Sequence of chain 49.A:
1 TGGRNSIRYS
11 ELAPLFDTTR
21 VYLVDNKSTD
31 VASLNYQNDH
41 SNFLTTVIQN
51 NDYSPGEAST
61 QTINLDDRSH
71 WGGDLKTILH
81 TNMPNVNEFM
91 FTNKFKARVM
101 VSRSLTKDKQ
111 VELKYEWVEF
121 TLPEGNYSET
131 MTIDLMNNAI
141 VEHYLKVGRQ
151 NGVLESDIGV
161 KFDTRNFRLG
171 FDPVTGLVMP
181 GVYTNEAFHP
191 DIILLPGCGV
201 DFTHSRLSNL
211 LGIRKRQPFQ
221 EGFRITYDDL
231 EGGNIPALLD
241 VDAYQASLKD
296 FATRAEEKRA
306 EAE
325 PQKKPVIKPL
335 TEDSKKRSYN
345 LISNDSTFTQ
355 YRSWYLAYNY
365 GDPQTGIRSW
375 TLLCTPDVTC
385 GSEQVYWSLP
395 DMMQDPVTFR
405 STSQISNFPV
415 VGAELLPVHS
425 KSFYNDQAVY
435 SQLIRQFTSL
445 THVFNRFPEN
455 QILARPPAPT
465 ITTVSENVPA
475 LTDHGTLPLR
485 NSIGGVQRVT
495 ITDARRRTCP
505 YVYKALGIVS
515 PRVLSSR

The protein below binds the small molecule below.
Small molecule (SMILES): CCCCCCCCCCCC[N+](C)(C)CCCS(=O)(=O)O

Binding-site contacts:
Ligand atom C15 contacts residue TRP117 of chain 49.A at 4.2 Å (hydrophobic).
Ligand atom N1 contacts residue ARG224 of chain 49.A at 4.2 Å.
Ligand atom C3 contacts residue ARG98 of chain 49.A at 3.2 Å.
Ligand atom O3S contacts residue THR226 of chain 49.A at 4.0 Å.
Ligand atom C13 contacts residue ARG224 of chain 49.A at 4.1 Å.
Ligand atom C14 contacts residue ARG224 of chain 49.A at 4.5 Å.
Ligand atom C2 contacts residue ARG98 of chain 49.A at 3.4 Å.
Ligand atom C16 contacts residue TRP117 of chain 49.A at 3.7 Å (hydrophobic).
Ligand atom C15 contacts residue ARG224 of chain 49.A at 3.3 Å.
Ligand atom O1S contacts residue ARG98 of chain 49.A at 3.6 Å.
Ligand atom N1 contacts residue ARG98 of chain 49.A at 4.3 Å.
Ligand atom C1 contacts residue ARG98 of chain 49.A at 3.2 Å.
Ligand atom O1S contacts residue ASP228 of chain 49.A at 3.6 Å.
Ligand atom S1 contacts residue ARG98 of chain 49.A at 4.4 Å.
Ligand atom C2 contacts residue ARG224 of chain 49.A at 3.8 Å.
Ligand atom C16 contacts residue ARG224 of chain 49.A at 4.0 Å.
Ligand atom O1S contacts residue THR226 of chain 49.A at 4.3 Å.
Ligand atom C1 contacts residue ARG224 of chain 49.A at 3.8 Å.
Ligand atom C3 contacts residue TRP117 of chain 49.A at 3.5 Å (hydrophobic).
Ligand atom N1 contacts residue TRP117 of chain 49.A at 4.1 Å.
Ligand atom C3 contacts residue ARG224 of chain 49.A at 3.5 Å.